Binding-site contacts:
Ligand atom F45 contacts residue ALA97 of chain 1.A at 3.5 Å.
Ligand atom C55 contacts residue HIS71 of chain 1.A at 3.6 Å.
Ligand atom O16 contacts residue SER147 of chain 1.A at 3.1 Å (h-bond).
Ligand atom C19 contacts residue ILE146 of chain 1.A at 3.7 Å (hydrophobic).
Ligand atom C28 contacts residue GLU64 of chain 1.A at 3.3 Å.
Ligand atom C55 contacts residue GLY89 of chain 1.A at 3.2 Å.
Ligand atom C56 contacts residue GLY89 of chain 1.A at 3.4 Å.
Ligand atom C1 contacts residue CYS90 of chain 1.A at 3.3 Å (hydrophobic).
Ligand atom C21 contacts residue ILE86 of chain 1.A at 3.5 Å (hydrophobic).
Ligand atom C56 contacts residue HIS71 of chain 1.A at 3.5 Å.
Ligand atom C20 contacts residue CYS90 of chain 1.A at 3.7 Å (hydrophobic).
Ligand atom F47 contacts residue ARG93 of chain 1.A at 3.6 Å.
Ligand atom F46 contacts residue ILE131 of chain 1.A at 3.7 Å.
Ligand atom C38 contacts residue CYS90 of chain 1.A at 3.5 Å (hydrophobic).
Ligand atom O16 contacts residue ILE146 of chain 1.A at 3.5 Å.
Ligand atom F46 contacts residue MET134 of chain 1.A at 3.7 Å.
Ligand atom C39 contacts residue ARG93 of chain 1.A at 3.7 Å.
Ligand atom C34 contacts residue ARG93 of chain 1.A at 3.6 Å.
Ligand atom C4 contacts residue CYS90 of chain 1.A at 3.5 Å (hydrophobic).
Ligand atom C36 contacts residue ARG93 of chain 1.A at 3.6 Å.
Ligand atom C35 contacts residue NSI1 of chain 1.D at 3.6 Å.
Ligand atom C21 contacts residue GLY89 of chain 1.A at 3.7 Å.
Ligand atom O50 contacts residue SER147 of chain 1.A at 3.3 Å (h-bond).
Ligand atom O50 contacts residue LYS70 of chain 1.A at 2.6 Å (salt-bridge).
Ligand atom C37 contacts residue ARG93 of chain 1.A at 3.6 Å.
Ligand atom S48 contacts residue LYS70 of chain 1.A at 3.2 Å (salt-bridge).
Ligand atom C20 contacts residue ILE86 of chain 1.A at 3.5 Å (hydrophobic).
Ligand atom C38 contacts residue SER94 of chain 1.A at 3.7 Å.
Ligand atom C38 contacts residue NSI1 of chain 1.D at 3.2 Å.
Ligand atom C35 contacts residue SER94 of chain 1.A at 3.7 Å.
Ligand atom C35 contacts residue ARG93 of chain 1.A at 3.7 Å.
Ligand atom C36 contacts residue LEU138 of chain 1.A at 3.7 Å (hydrophobic).
Ligand atom C53 contacts residue GLY89 of chain 1.A at 3.4 Å.
Ligand atom C51 contacts residue LYS70 of chain 1.A at 3.4 Å.
Ligand atom C54 contacts residue LYS70 of chain 1.A at 3.5 Å.
Ligand atom O52 contacts residue ARG93 of chain 1.A at 3.5 Å.
Ligand atom F46 contacts residue LEU135 of chain 1.A at 3.3 Å.
Ligand atom O52 contacts residue LYS70 of chain 1.A at 3.3 Å (salt-bridge).
Ligand atom C3 contacts residue CYS90 of chain 1.A at 3.5 Å (hydrophobic).
Ligand atom C37 contacts residue NSI1 of chain 1.D at 3.6 Å.

Sequence of chain 1.A:
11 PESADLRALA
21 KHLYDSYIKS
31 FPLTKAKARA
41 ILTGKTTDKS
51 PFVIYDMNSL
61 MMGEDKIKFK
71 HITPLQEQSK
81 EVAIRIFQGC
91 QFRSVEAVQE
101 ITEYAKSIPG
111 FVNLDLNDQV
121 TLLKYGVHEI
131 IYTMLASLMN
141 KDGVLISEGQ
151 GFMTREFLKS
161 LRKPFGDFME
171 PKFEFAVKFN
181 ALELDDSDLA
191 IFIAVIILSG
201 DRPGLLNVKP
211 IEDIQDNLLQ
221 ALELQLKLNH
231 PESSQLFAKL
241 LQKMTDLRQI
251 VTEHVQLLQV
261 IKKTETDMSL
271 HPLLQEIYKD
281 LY

This protein binds this small molecule.
Small molecule (SMILES): COc1ccc(-c2c(C(=O)NS(=O)(=O)c3ccccc3)n(Cc3cccc(C(F)(F)F)c3)c3ccccc23)cc1